Sequence of chain 1.B:
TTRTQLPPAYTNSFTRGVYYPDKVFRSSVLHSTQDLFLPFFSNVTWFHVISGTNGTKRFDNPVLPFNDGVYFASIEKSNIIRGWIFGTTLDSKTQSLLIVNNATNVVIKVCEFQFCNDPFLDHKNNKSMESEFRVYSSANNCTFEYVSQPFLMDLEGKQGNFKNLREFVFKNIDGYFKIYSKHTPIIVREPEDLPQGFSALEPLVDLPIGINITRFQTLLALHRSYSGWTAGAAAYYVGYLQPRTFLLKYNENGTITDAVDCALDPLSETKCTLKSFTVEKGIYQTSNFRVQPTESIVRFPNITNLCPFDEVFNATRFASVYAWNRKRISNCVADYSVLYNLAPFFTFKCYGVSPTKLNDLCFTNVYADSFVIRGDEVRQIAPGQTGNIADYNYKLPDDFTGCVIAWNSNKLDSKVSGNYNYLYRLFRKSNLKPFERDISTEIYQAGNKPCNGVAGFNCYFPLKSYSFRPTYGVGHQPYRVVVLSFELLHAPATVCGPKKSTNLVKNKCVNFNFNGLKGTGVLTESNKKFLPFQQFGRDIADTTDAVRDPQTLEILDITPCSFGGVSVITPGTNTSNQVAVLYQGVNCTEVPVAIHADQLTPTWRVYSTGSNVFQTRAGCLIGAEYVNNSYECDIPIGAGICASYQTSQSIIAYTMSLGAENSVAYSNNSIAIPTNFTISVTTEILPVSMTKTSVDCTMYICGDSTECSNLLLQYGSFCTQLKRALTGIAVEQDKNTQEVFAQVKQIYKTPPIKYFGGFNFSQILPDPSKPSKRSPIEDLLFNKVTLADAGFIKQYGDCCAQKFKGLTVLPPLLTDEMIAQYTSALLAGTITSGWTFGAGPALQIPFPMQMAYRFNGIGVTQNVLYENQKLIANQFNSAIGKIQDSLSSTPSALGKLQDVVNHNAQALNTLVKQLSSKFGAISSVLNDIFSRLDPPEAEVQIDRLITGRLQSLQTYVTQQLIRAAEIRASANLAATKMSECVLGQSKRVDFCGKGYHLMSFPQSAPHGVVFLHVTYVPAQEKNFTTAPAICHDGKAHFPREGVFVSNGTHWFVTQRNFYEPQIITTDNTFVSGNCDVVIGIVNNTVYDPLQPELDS

This small molecule binds to this protein.
Small molecule (SMILES): CC(=O)N[C@@H]1[C@@H](O)[C@H](O)[C@@H](CO)O[C@H]1O

Binding-site contacts:
Ligand atom C5 contacts residue ASN279 of chain 1.B at 3.6 Å.
Ligand atom N2 contacts residue ASN277 of chain 1.B at 4.5 Å.
Ligand atom C8 contacts residue ASN279 of chain 1.B at 4.2 Å.
Ligand atom O7 contacts residue GLU278 of chain 1.B at 4.5 Å.
Ligand atom O7 contacts residue ASN279 of chain 1.B at 3.0 Å (h-bond).
Ligand atom O7 contacts residue ASN277 of chain 1.B at 2.5 Å (h-bond).
Ligand atom C7 contacts residue GLU278 of chain 1.B at 4.0 Å.
Ligand atom C7 contacts residue ASN277 of chain 1.B at 3.3 Å.
Ligand atom O5 contacts residue ASN279 of chain 1.B at 2.4 Å (h-bond).
Ligand atom C3 contacts residue ASN279 of chain 1.B at 3.8 Å.
Ligand atom C8 contacts residue GLU278 of chain 1.B at 3.3 Å.
Ligand atom C1 contacts residue ASN279 of chain 1.B at 1.4 Å.
Ligand atom C8 contacts residue ASN277 of chain 1.B at 3.5 Å.
Ligand atom N2 contacts residue GLU278 of chain 1.B at 4.0 Å.
Ligand atom C7 contacts residue ASN279 of chain 1.B at 3.4 Å.
Ligand atom C4 contacts residue ASN279 of chain 1.B at 4.2 Å.
Ligand atom C2 contacts residue ASN279 of chain 1.B at 2.5 Å.
Ligand atom N2 contacts residue ASN279 of chain 1.B at 3.0 Å (h-bond).